Sequence of chain 1.D:
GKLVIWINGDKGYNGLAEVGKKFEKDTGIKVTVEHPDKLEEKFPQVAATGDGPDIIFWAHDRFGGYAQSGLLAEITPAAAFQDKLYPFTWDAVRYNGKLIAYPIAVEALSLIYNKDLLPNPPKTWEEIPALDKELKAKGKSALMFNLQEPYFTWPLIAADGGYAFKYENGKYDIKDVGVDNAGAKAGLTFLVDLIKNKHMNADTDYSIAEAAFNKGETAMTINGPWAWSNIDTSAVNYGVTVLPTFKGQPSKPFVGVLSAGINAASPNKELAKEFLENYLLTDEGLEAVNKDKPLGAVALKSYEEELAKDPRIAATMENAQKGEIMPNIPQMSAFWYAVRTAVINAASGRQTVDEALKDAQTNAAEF

This protein binds this small molecule.
Small molecule (SMILES): OC[C@H]1O[C@H](O[C@H]2[C@H](O)[C@@H](O)[C@@H](O)O[C@@H]2CO)[C@H](O)[C@@H](O)[C@@H]1O

Binding-site contacts:
Ligand atom C2 contacts residue ASP67 of chain 1.D at 3.3 Å.
Ligand atom C6 contacts residue GLU155 of chain 1.D at 3.3 Å.
Ligand atom C6 contacts residue PRO156 of chain 1.D at 3.9 Å (hydrophobic).
Ligand atom O6 contacts residue TRP342 of chain 1.D at 3.3 Å.
Ligand atom O4 contacts residue ARG346 of chain 1.D at 3.1 Å (salt-bridge).
Ligand atom O3 contacts residue TRP64 of chain 1.D at 4.0 Å.
Ligand atom O6 contacts residue PRO156 of chain 1.D at 3.4 Å.
Ligand atom C6 contacts residue ARG346 of chain 1.D at 3.4 Å.
Ligand atom C1 contacts residue ASN14 of chain 1.D at 4.0 Å.
Ligand atom O4 contacts residue TRP342 of chain 1.D at 4.0 Å.
Ligand atom C1 contacts residue TYR157 of chain 1.D at 4.0 Å (hydrophobic).
Ligand atom O4 contacts residue ARG68 of chain 1.D at 3.5 Å (salt-bridge).
Ligand atom O6 contacts residue TYR157 of chain 1.D at 3.3 Å (h-bond).
Ligand atom C2 contacts residue TRP232 of chain 1.D at 3.8 Å (hydrophobic).
Ligand atom O3 contacts residue ARG68 of chain 1.D at 3.7 Å.
Ligand atom O2 contacts residue ASP67 of chain 1.D at 3.0 Å (salt-bridge).
Ligand atom C2 contacts residue GLU113 of chain 1.D at 3.4 Å.
Ligand atom C3 contacts residue ASP67 of chain 1.D at 3.5 Å.
Ligand atom O1 contacts residue LYS17 of chain 1.D at 3.6 Å (salt-bridge).
Ligand atom O5 contacts residue ASN14 of chain 1.D at 3.7 Å.
Ligand atom O3 contacts residue ASP67 of chain 1.D at 2.6 Å (salt-bridge).
Ligand atom C4 contacts residue TRP342 of chain 1.D at 3.7 Å (hydrophobic).
Ligand atom O5 contacts residue TYR157 of chain 1.D at 3.3 Å.
Ligand atom C3 contacts residue TRP64 of chain 1.D at 3.8 Å (hydrophobic).
Ligand atom O4 contacts residue TRP64 of chain 1.D at 3.7 Å.
Ligand atom O1 contacts residue ASN14 of chain 1.D at 3.6 Å.
Ligand atom O2 contacts residue LYS17 of chain 1.D at 3.5 Å (salt-bridge).
Ligand atom O6 contacts residue ARG346 of chain 1.D at 4.1 Å.
Ligand atom O2 contacts residue TRP64 of chain 1.D at 4.0 Å.
Ligand atom C2 contacts residue TRP342 of chain 1.D at 3.9 Å (hydrophobic).
Ligand atom O2 contacts residue GLU113 of chain 1.D at 2.4 Å (salt-bridge).
Ligand atom C6 contacts residue TYR157 of chain 1.D at 4.0 Å (hydrophobic).
Ligand atom O1 contacts residue TRP64 of chain 1.D at 3.6 Å.
Ligand atom O5 contacts residue ASP16 of chain 1.D at 4.0 Å.
Ligand atom C3 contacts residue TRP342 of chain 1.D at 4.0 Å (hydrophobic).
Ligand atom O2 contacts residue ALA65 of chain 1.D at 3.9 Å.
Ligand atom O3 contacts residue TRP342 of chain 1.D at 3.2 Å (h-bond).
Ligand atom O3 contacts residue TYR157 of chain 1.D at 3.3 Å.
Ligand atom C1 contacts residue LYS17 of chain 1.D at 3.8 Å.
Ligand atom C5 contacts residue TRP64 of chain 1.D at 3.9 Å (hydrophobic).